Sequence of chain 1.A:
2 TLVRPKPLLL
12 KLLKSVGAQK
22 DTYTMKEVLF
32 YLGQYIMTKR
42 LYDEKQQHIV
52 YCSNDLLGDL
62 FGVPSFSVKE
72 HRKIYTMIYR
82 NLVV

A protein and the small-molecule ligand that binds it are described below.
Small molecule (SMILES): CC(C)C[C@@H](NC(=O)[C@@H](CC(C)C)NC(=O)[C@@H](CCCCN)NC(=O)[C@@H](CCC(=O)O)NC(=O)[C@@H](Cc1ccc(C(F)(F)F)cc1)NC(=O)[C@@H](CC(N)=O)NC(=O)[C@@H](C)NC(=O)[C@@H](Cc1ccc(O)cc1)NC(=O)[C@@H](Cc1c[nH]c2ccccc12)NC(=O)[C@@H](C)N)C(=O)N[C@H](CCCN=C(N)N)C(=O)O

Binding-site contacts:
Ligand atom F20 contacts residue ILE75 of chain 1.A at 3.5 Å.
Ligand atom CE2 contacts residue GLN48 of chain 1.A at 3.6 Å.
Ligand atom CA contacts residue TYR76 of chain 1.A at 3.4 Å (hydrophobic).
Ligand atom CZ2 contacts residue ILE37 of chain 1.A at 3.7 Å (hydrophobic).
Ligand atom CD2 contacts residue PHE31 of chain 1.A at 3.4 Å (hydrophobic).
Ligand atom OE2 contacts residue HIS72 of chain 1.A at 3.5 Å (h-bond).
Ligand atom F19 contacts residue ILE37 of chain 1.A at 3.3 Å.
Ligand atom CE1 contacts residue HIS49 of chain 1.A at 3.4 Å.
Ligand atom F19 contacts residue LEU33 of chain 1.A at 3.4 Å.
Ligand atom OE2 contacts residue VAL69 of chain 1.A at 3.3 Å (h-bond).
Ligand atom CD2 contacts residue GLY34 of chain 1.A at 3.7 Å.
Ligand atom F21 contacts residue ILE75 of chain 1.A at 3.5 Å.
Ligand atom CD1 contacts residue LEU30 of chain 1.A at 3.5 Å (hydrophobic).
Ligand atom F21 contacts residue PHE67 of chain 1.A at 3.5 Å.
Ligand atom CD1 contacts residue TYR43 of chain 1.A at 3.6 Å (hydrophobic).
Ligand atom CD1 contacts residue LYS27 of chain 1.A at 3.7 Å.
Ligand atom CE1 contacts residue GLN48 of chain 1.A at 3.5 Å.
Ligand atom C contacts residue TYR76 of chain 1.A at 3.4 Å (hydrophobic).
Ligand atom OE2 contacts residue LYS70 of chain 1.A at 3.3 Å.
Ligand atom CD2 contacts residue LEU30 of chain 1.A at 3.4 Å (hydrophobic).
Ligand atom CD contacts residue LYS70 of chain 1.A at 3.6 Å.
Ligand atom NZ contacts residue LYS27 of chain 1.A at 3.7 Å.
Ligand atom CE2 contacts residue GLY34 of chain 1.A at 3.7 Å.
Ligand atom CH2 contacts residue ILE37 of chain 1.A at 3.5 Å (hydrophobic).
Ligand atom OH contacts residue HIS49 of chain 1.A at 2.6 Å.
Ligand atom F20 contacts residue LEU30 of chain 1.A at 3.4 Å.
Ligand atom CE2 contacts residue LEU30 of chain 1.A at 3.3 Å (hydrophobic).
Ligand atom NE1 contacts residue TYR43 of chain 1.A at 3.3 Å.
Ligand atom N contacts residue GLN48 of chain 1.A at 2.9 Å (h-bond).
Ligand atom CD1 contacts residue GLN48 of chain 1.A at 3.4 Å.
Ligand atom CD1 contacts residue GLN48 of chain 1.A at 3.7 Å.
Ligand atom OE1 contacts residue LYS70 of chain 1.A at 3.2 Å (salt-bridge).
Ligand atom CZ contacts residue HIS49 of chain 1.A at 2.9 Å.
Ligand atom OE1 contacts residue HIS49 of chain 1.A at 3.2 Å (h-bond).
Ligand atom NE1 contacts residue GLN48 of chain 1.A at 2.8 Å (h-bond).
Ligand atom O contacts residue TYR76 of chain 1.A at 2.7 Å (h-bond).
Ligand atom O contacts residue LEU30 of chain 1.A at 3.5 Å.
Ligand atom CE2 contacts residue HIS49 of chain 1.A at 3.2 Å.
Ligand atom CG contacts residue HIS72 of chain 1.A at 3.5 Å.
Ligand atom CD2 contacts residue VAL69 of chain 1.A at 3.6 Å (hydrophobic).